Sequence of chain 1.A:
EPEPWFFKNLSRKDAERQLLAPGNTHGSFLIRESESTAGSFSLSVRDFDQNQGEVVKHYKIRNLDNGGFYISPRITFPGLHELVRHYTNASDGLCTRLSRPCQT

Binding-site contacts:
Ligand atom CD1 contacts residue LYS60 of chain 1.A at 3.5 Å.
Ligand atom CB contacts residue HIS58 of chain 1.A at 3.6 Å.
Ligand atom O2P contacts residue ARG32 of chain 1.A at 2.9 Å (salt-bridge).
Ligand atom CG contacts residue ARG12 of chain 1.A at 3.8 Å.
Ligand atom OXT contacts residue SER72 of chain 1.A at 3.2 Å.
Ligand atom O1P contacts residue SER36 of chain 1.A at 2.8 Å (h-bond).
Ligand atom O contacts residue ARG12 of chain 1.A at 2.8 Å (salt-bridge).
Ligand atom CZ contacts residue ARG12 of chain 1.A at 3.5 Å.
Ligand atom C contacts residue HIS58 of chain 1.A at 3.6 Å.
Ligand atom O3P contacts residue GLU35 of chain 1.A at 2.9 Å (salt-bridge).
Ligand atom OE1 contacts residue ARG62 of chain 1.A at 3.5 Å (salt-bridge).
Ligand atom P contacts residue SER42 of chain 1.A at 3.6 Å.
Ligand atom OH contacts residue SER34 of chain 1.A at 3.6 Å.
Ligand atom O2P contacts residue ARG12 of chain 1.A at 2.7 Å (salt-bridge).
Ligand atom CE2 contacts residue SER36 of chain 1.A at 3.5 Å.
Ligand atom OXT contacts residue ARG74 of chain 1.A at 3.3 Å (salt-bridge).
Ligand atom CB contacts residue TYR59 of chain 1.A at 3.5 Å (hydrophobic).
Ligand atom O1P contacts residue GLU35 of chain 1.A at 3.5 Å.
Ligand atom N contacts residue HIS58 of chain 1.A at 2.8 Å (h-bond).
Ligand atom CE1 contacts residue SER42 of chain 1.A at 3.7 Å.
Ligand atom O3P contacts residue ARG32 of chain 1.A at 2.8 Å (salt-bridge).
Ligand atom O contacts residue TYR59 of chain 1.A at 3.4 Å.
Ligand atom CB contacts residue HIS58 of chain 1.A at 3.8 Å.
Ligand atom CD1 contacts residue HIS58 of chain 1.A at 3.7 Å.
Ligand atom CE2 contacts residue ARG12 of chain 1.A at 3.7 Å.
Ligand atom CA contacts residue HIS58 of chain 1.A at 3.7 Å.
Ligand atom CA contacts residue HIS58 of chain 1.A at 3.4 Å.
Ligand atom OH contacts residue SER36 of chain 1.A at 3.4 Å (h-bond).
Ligand atom P contacts residue SER36 of chain 1.A at 3.7 Å.
Ligand atom CG contacts residue LYS60 of chain 1.A at 3.5 Å.
Ligand atom O3P contacts residue SER42 of chain 1.A at 2.8 Å (h-bond).
Ligand atom OH contacts residue SER42 of chain 1.A at 3.2 Å (h-bond).
Ligand atom O3P contacts residue SER34 of chain 1.A at 3.4 Å.
Ligand atom CD1 contacts residue ARG12 of chain 1.A at 3.6 Å.
Ligand atom P contacts residue ARG32 of chain 1.A at 3.8 Å.
Ligand atom CD2 contacts residue LYS60 of chain 1.A at 3.7 Å.
Ligand atom C contacts residue ARG12 of chain 1.A at 3.3 Å.
Ligand atom CH3 contacts residue ARG12 of chain 1.A at 3.7 Å.
Ligand atom CE1 contacts residue ARG12 of chain 1.A at 3.5 Å.
Ligand atom O contacts residue HIS58 of chain 1.A at 3.7 Å.

The small molecule below binds the protein below.
Small molecule (SMILES): CC(=O)N[C@@H](Cc1ccc(OP(=O)(O)O)cc1)C(=O)N[C@@H](CCC(=O)O)C(=O)N[C@@H](CCC(=O)O)C(=O)NCC(=O)O